Sequence of chain 1.A:
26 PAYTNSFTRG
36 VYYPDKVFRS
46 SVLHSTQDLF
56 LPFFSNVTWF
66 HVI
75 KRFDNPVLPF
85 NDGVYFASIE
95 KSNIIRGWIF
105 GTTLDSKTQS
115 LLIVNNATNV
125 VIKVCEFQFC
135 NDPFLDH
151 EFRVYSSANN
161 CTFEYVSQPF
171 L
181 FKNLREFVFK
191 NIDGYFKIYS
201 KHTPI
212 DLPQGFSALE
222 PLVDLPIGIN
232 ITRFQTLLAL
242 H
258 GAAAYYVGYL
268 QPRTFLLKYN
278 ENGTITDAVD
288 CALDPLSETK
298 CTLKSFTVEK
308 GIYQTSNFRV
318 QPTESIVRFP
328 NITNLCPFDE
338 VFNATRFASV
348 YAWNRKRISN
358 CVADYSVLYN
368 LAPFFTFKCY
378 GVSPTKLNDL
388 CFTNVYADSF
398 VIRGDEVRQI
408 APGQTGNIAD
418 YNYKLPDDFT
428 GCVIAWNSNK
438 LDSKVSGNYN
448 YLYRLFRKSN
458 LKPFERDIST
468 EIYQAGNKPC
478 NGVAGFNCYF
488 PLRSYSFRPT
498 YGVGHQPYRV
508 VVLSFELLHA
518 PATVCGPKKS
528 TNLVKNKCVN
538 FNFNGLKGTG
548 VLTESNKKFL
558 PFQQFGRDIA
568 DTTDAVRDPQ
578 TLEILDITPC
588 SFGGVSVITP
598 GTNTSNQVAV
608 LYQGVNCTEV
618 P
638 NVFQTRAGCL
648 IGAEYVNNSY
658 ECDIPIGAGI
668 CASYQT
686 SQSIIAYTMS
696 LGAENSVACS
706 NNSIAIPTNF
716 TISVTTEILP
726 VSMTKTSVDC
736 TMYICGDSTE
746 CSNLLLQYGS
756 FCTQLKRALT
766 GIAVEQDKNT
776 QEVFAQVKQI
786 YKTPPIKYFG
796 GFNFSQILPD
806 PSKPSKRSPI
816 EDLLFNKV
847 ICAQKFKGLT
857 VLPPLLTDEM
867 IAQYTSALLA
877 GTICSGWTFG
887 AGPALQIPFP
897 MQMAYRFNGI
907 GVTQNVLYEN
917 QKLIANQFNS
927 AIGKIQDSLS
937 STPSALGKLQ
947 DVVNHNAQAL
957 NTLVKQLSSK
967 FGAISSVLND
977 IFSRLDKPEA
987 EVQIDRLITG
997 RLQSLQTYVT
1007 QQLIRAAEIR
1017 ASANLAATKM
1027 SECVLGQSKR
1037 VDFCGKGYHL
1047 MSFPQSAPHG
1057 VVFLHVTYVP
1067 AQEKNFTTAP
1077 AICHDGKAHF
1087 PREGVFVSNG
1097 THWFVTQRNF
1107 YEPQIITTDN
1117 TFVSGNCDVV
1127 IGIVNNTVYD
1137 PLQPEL

The protein below binds the small molecule below.
Small molecule (SMILES): CC(=O)N[C@@H]1[C@@H](O)[C@H](O)[C@@H](CO)O[C@H]1O

Binding-site contacts:
Ligand atom C7 contacts residue ASN1095 of chain 1.A at 3.5 Å.
Ligand atom N2 contacts residue THR1097 of chain 1.A at 4.0 Å.
Ligand atom C1 contacts residue PHE1100 of chain 1.A at 4.2 Å (hydrophobic).
Ligand atom C3 contacts residue ASN1095 of chain 1.A at 3.8 Å.
Ligand atom C8 contacts residue ASN1095 of chain 1.A at 3.2 Å.
Ligand atom C8 contacts residue THR1097 of chain 1.A at 4.4 Å.
Ligand atom C5 contacts residue PHE1100 of chain 1.A at 4.2 Å (hydrophobic).
Ligand atom C4 contacts residue ASN1095 of chain 1.A at 4.3 Å.
Ligand atom C3 contacts residue HIS1098 of chain 1.A at 4.2 Å.
Ligand atom N2 contacts residue ASN1095 of chain 1.A at 2.9 Å (h-bond).
Ligand atom C5 contacts residue HIS1098 of chain 1.A at 4.1 Å.
Ligand atom C6 contacts residue PHE1100 of chain 1.A at 4.1 Å (hydrophobic).
Ligand atom C5 contacts residue ASN1095 of chain 1.A at 3.7 Å.
Ligand atom C1 contacts residue HIS1098 of chain 1.A at 4.2 Å.
Ligand atom O7 contacts residue ASN1095 of chain 1.A at 3.7 Å.
Ligand atom C8 contacts residue GLY1096 of chain 1.A at 4.4 Å.
Ligand atom C2 contacts residue ASN1095 of chain 1.A at 2.5 Å.
Ligand atom O5 contacts residue PHE1100 of chain 1.A at 3.6 Å.
Ligand atom C1 contacts residue ASN1095 of chain 1.A at 1.5 Å.
Ligand atom O5 contacts residue ASN1095 of chain 1.A at 2.4 Å (h-bond).